This protein binds this small molecule.
Small molecule (SMILES): CC[C@H](C)CNC(=O)[C@H](CC(C)C)C[C@H](O)[C@H](CC1CCCCC1)NC(=O)[C@H](Cc1c[nH]c[nH+]1)NC(=O)C(Cc1cccc2ccccc12)Cc1cccc2ccccc12

Binding-site contacts:
Ligand atom C8A contacts residue THR223 of chain 1.A at 3.4 Å.
Ligand atom O1 contacts residue ASP81 of chain 1.A at 3.4 Å (salt-bridge).
Ligand atom OH contacts residue ASP219 of chain 1.A at 2.7 Å (salt-bridge).
Ligand atom C3B contacts residue ALA16 of chain 1.A at 3.6 Å (hydrophobic).
Ligand atom CA1 contacts residue THR222 of chain 1.A at 3.3 Å.
Ligand atom CD21 contacts residue ASP33 of chain 1.A at 3.3 Å.
Ligand atom CG2 contacts residue ILE217 of chain 1.A at 3.7 Å (hydrophobic).
Ligand atom CH contacts residue ASP35 of chain 1.A at 3.5 Å.
Ligand atom C6A contacts residue LEU224 of chain 1.A at 3.6 Å (hydrophobic).
Ligand atom CD3 contacts residue ILE304 of chain 1.A at 3.4 Å (hydrophobic).
Ligand atom CG1 contacts residue GLY221 of chain 1.A at 3.3 Å.
Ligand atom CE11 contacts residue ASP81 of chain 1.A at 3.7 Å.
Ligand atom O1 contacts residue GLY80 of chain 1.A at 3.2 Å (h-bond).
Ligand atom N1 contacts residue GLY221 of chain 1.A at 3.3 Å (h-bond).
Ligand atom CB1 contacts residue THR223 of chain 1.A at 3.4 Å.
Ligand atom CD3 contacts residue ILE217 of chain 1.A at 2.9 Å (hydrophobic).
Ligand atom CD21 contacts residue GLY221 of chain 1.A at 3.4 Å.
Ligand atom O contacts residue THR223 of chain 1.A at 3.0 Å (h-bond).
Ligand atom CD4 contacts residue PHE194 of chain 1.A at 3.5 Å (hydrophobic).
Ligand atom CB3 contacts residue ASP35 of chain 1.A at 3.1 Å.
Ligand atom C5B contacts residue ASP119 of chain 1.A at 3.3 Å.
Ligand atom CA3 contacts residue SER38 of chain 1.A at 3.5 Å.
Ligand atom O2 contacts residue GLY80 of chain 1.A at 3.1 Å (h-bond).
Ligand atom C7A contacts residue ASP15 of chain 1.A at 3.7 Å.
Ligand atom O2 contacts residue TYR79 of chain 1.A at 3.4 Å.
Ligand atom C3B contacts residue ASP15 of chain 1.A at 3.2 Å.
Ligand atom CB3 contacts residue GLY221 of chain 1.A at 3.4 Å.
Ligand atom CE2 contacts residue ASP33 of chain 1.A at 2.9 Å.
Ligand atom OH contacts residue ASP35 of chain 1.A at 2.7 Å (salt-bridge).
Ligand atom CA3 contacts residue GLY37 of chain 1.A at 3.5 Å.
Ligand atom O contacts residue THR222 of chain 1.A at 3.2 Å.
Ligand atom C8B contacts residue ASP81 of chain 1.A at 3.4 Å.
Ligand atom C2B contacts residue ASP15 of chain 1.A at 3.1 Å.
Ligand atom CD3 contacts residue ASP219 of chain 1.A at 3.5 Å.
Ligand atom CA2 contacts residue TYR79 of chain 1.A at 3.7 Å (hydrophobic).
Ligand atom O1 contacts residue TYR79 of chain 1.A at 3.7 Å.
Ligand atom N1 contacts residue THR222 of chain 1.A at 3.5 Å (h-bond).
Ligand atom CM contacts residue ASP219 of chain 1.A at 3.5 Å.
Ligand atom CE1 contacts residue TYR226 of chain 1.A at 3.0 Å (hydrophobic).
Ligand atom N2 contacts residue GLY37 of chain 1.A at 2.7 Å (h-bond).

Sequence of chain 1.A:
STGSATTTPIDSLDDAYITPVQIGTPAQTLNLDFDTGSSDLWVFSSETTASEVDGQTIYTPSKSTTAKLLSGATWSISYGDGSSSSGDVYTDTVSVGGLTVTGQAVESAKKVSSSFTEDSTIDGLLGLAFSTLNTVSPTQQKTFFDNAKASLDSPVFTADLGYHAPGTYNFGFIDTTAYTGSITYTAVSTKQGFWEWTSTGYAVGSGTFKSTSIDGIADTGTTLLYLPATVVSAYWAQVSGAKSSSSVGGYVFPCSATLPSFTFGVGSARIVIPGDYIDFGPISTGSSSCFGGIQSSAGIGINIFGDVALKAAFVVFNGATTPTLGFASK